A protein and the small-molecule ligand that binds it are described below.
Small molecule (SMILES): CC(=O)N[C@@H]1[C@@H](O)[C@H](O)[C@@H](CO)O[C@H]1O

Sequence of chain 1.A:
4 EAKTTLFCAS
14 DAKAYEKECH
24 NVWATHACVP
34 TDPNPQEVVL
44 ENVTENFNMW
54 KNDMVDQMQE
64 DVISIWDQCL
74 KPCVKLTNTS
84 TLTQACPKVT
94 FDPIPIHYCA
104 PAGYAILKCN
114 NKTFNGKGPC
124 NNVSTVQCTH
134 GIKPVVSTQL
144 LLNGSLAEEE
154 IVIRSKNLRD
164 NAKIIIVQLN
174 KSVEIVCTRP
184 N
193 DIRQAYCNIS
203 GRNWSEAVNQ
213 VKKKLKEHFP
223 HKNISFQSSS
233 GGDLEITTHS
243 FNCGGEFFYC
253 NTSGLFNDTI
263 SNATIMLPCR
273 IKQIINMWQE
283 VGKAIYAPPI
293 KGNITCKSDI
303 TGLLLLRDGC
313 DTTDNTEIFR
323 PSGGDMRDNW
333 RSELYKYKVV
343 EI

Binding-site contacts:
Ligand atom C5 contacts residue ASN253 of chain 1.A at 3.7 Å.
Ligand atom C2 contacts residue ASN253 of chain 1.A at 2.5 Å.
Ligand atom N2 contacts residue ASN253 of chain 1.A at 2.9 Å (h-bond).
Ligand atom O5 contacts residue SER255 of chain 1.A at 4.0 Å.
Ligand atom O5 contacts residue ASN253 of chain 1.A at 2.4 Å (h-bond).
Ligand atom C3 contacts residue ASN253 of chain 1.A at 3.8 Å.
Ligand atom C5 contacts residue SER255 of chain 1.A at 4.0 Å.
Ligand atom C7 contacts residue ASN253 of chain 1.A at 3.4 Å.
Ligand atom C8 contacts residue THR240 of chain 1.A at 3.9 Å.
Ligand atom C1 contacts residue ASN253 of chain 1.A at 1.4 Å.
Ligand atom C1 contacts residue SER255 of chain 1.A at 4.0 Å.
Ligand atom C8 contacts residue THR239 of chain 1.A at 4.2 Å.
Ligand atom C4 contacts residue ASN253 of chain 1.A at 4.2 Å.
Ligand atom O7 contacts residue ASN253 of chain 1.A at 3.5 Å (h-bond).